Binding-site contacts:
Ligand atom C19 contacts residue SER48 of chain 1.A at 4.0 Å.
Ligand atom C3 contacts residue SER48 of chain 1.A at 4.0 Å.
Ligand atom C20 contacts residue MET108 of chain 1.A at 4.1 Å (hydrophobic).
Ligand atom C21 contacts residue GLN107 of chain 1.A at 3.0 Å.
Ligand atom C6 contacts residue MET45 of chain 1.A at 4.0 Å (hydrophobic).
Ligand atom C12 contacts residue TYR52 of chain 1.A at 4.1 Å (hydrophobic).
Ligand atom O2 contacts residue GLU109 of chain 1.A at 2.8 Å (salt-bridge).
Ligand atom C9 contacts residue TYR52 of chain 1.A at 3.4 Å (hydrophobic).
Ligand atom N3 contacts residue MET45 of chain 1.A at 3.3 Å (h-bond).
Ligand atom N1 contacts residue TYR52 of chain 1.A at 3.7 Å.
Ligand atom C contacts residue TYR52 of chain 1.A at 3.9 Å (hydrophobic).
Ligand atom C2 contacts residue SER48 of chain 1.A at 4.1 Å.
Ligand atom C4 contacts residue ALA46 of chain 1.A at 3.8 Å (hydrophobic).
Ligand atom C5 contacts residue MET45 of chain 1.A at 3.5 Å (hydrophobic).
Ligand atom C2 contacts residue GLN107 of chain 1.A at 4.1 Å.
Ligand atom C20 contacts residue GLN107 of chain 1.A at 3.7 Å.
Ligand atom C19 contacts residue GLN107 of chain 1.A at 3.9 Å.
Ligand atom C contacts residue GLY49 of chain 1.A at 4.1 Å.
Ligand atom N3 contacts residue ALA46 of chain 1.A at 3.7 Å.
Ligand atom N2 contacts residue TYR52 of chain 1.A at 3.3 Å.
Ligand atom O2 contacts residue MET108 of chain 1.A at 3.7 Å.
Ligand atom C10 contacts residue TYR52 of chain 1.A at 3.8 Å (hydrophobic).
Ligand atom N3 contacts residue TYR52 of chain 1.A at 3.5 Å.
Ligand atom N2 contacts residue MET45 of chain 1.A at 4.0 Å.
Ligand atom N contacts residue TYR52 of chain 1.A at 3.8 Å.
Ligand atom N6 contacts residue GLY49 of chain 1.A at 3.7 Å.
Ligand atom C4 contacts residue MET45 of chain 1.A at 3.8 Å (hydrophobic).
Ligand atom C21 contacts residue MET108 of chain 1.A at 4.1 Å (hydrophobic).
Ligand atom O2 contacts residue GLN107 of chain 1.A at 3.0 Å (h-bond).
Ligand atom C4 contacts residue SER48 of chain 1.A at 3.9 Å.
Ligand atom C21 contacts residue GLU109 of chain 1.A at 3.7 Å.
Ligand atom C11 contacts residue TYR52 of chain 1.A at 3.6 Å (hydrophobic).
Ligand atom C3 contacts residue GLY49 of chain 1.A at 3.8 Å.
Ligand atom C20 contacts residue GLU109 of chain 1.A at 4.0 Å.
Ligand atom C19 contacts residue CYS47 of chain 1.A at 3.5 Å (hydrophobic).
Ligand atom C6 contacts residue TYR52 of chain 1.A at 3.6 Å (hydrophobic).
Ligand atom C1 contacts residue GLY49 of chain 1.A at 3.5 Å.
Ligand atom N contacts residue MET45 of chain 1.A at 3.0 Å (h-bond).
Ligand atom C2 contacts residue GLY49 of chain 1.A at 3.5 Å.
Ligand atom N6 contacts residue GLN107 of chain 1.A at 3.3 Å (h-bond).

The small molecule below binds the protein below.
Small molecule (SMILES): N#Cc1cnn2c(Nc3ccc4c(c3)CCC(=O)N4)cc(N3CCC[C@H]3CC(=O)O)nc12

Sequence of chain 1.A:
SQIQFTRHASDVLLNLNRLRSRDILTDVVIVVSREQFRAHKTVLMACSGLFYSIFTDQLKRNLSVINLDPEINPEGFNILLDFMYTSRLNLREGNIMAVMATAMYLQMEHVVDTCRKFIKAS